Sequence of chain 1.C:
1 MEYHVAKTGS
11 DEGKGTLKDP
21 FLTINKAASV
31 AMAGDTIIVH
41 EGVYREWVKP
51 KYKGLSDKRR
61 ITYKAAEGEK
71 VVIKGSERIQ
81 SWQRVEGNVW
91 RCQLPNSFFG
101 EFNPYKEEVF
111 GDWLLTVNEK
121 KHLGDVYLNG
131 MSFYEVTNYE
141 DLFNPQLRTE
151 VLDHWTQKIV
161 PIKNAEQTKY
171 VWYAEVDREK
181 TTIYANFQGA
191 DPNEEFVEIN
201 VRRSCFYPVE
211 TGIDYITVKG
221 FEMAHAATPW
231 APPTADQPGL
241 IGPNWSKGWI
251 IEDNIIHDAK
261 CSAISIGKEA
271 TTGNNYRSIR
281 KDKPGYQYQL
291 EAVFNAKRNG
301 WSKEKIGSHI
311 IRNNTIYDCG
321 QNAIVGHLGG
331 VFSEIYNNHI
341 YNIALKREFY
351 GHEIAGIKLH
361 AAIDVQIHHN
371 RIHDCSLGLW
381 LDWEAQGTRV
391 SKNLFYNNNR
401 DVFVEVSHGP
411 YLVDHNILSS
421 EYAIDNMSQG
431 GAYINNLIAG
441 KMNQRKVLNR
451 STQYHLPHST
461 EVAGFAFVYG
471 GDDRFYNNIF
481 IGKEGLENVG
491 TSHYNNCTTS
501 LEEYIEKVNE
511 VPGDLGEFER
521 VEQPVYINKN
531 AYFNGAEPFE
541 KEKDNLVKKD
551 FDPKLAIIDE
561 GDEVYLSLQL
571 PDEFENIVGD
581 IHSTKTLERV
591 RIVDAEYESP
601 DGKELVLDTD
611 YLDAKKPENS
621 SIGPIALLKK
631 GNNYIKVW

A small-molecule ligand and the protein it binds are described below.
Small molecule (SMILES): O[C@@H]1[C@@H](O)[C@H](O)OC[C@H]1O

Binding-site contacts:
Ligand atom O2 contacts residue ARG148 of chain 1.C at 2.9 Å (salt-bridge).
Ligand atom C4 contacts residue PRO145 of chain 1.C at 4.4 Å (hydrophobic).
Ligand atom O3 contacts residue GLN146 of chain 1.C at 2.7 Å (h-bond).
Ligand atom C5 contacts residue VAL171 of chain 1.C at 4.2 Å (hydrophobic).
Ligand atom C2 contacts residue PRO145 of chain 1.C at 4.5 Å (hydrophobic).
Ligand atom C1 contacts residue ARG148 of chain 1.C at 3.3 Å.
Ligand atom C4 contacts residue VAL171 of chain 1.C at 4.1 Å (hydrophobic).
Ligand atom O4 contacts residue ASP141 of chain 1.C at 4.1 Å.
Ligand atom C3 contacts residue GLN146 of chain 1.C at 3.9 Å.
Ligand atom C2 contacts residue THR168 of chain 1.C at 3.4 Å.
Ligand atom O5 contacts residue VAL136 of chain 1.C at 3.9 Å.
Ligand atom C1 contacts residue VAL171 of chain 1.C at 4.4 Å (hydrophobic).
Ligand atom O1 contacts residue ARG148 of chain 1.C at 2.8 Å (salt-bridge).
Ligand atom C4 contacts residue VAL136 of chain 1.C at 3.5 Å (hydrophobic).
Ligand atom O5 contacts residue VAL171 of chain 1.C at 3.5 Å.
Ligand atom O5 contacts residue ARG148 of chain 1.C at 4.4 Å.
Ligand atom C1 contacts residue THR168 of chain 1.C at 3.5 Å.
Ligand atom C2 contacts residue GLN146 of chain 1.C at 3.3 Å.
Ligand atom C5 contacts residue VAL136 of chain 1.C at 3.2 Å (hydrophobic).
Ligand atom O3 contacts residue PRO145 of chain 1.C at 3.3 Å.
Ligand atom O1 contacts residue THR168 of chain 1.C at 2.6 Å (h-bond).
Ligand atom O1 contacts residue TYR134 of chain 1.C at 3.7 Å.
Ligand atom O2 contacts residue GLN146 of chain 1.C at 2.5 Å (h-bond).
Ligand atom O2 contacts residue THR168 of chain 1.C at 3.9 Å.
Ligand atom O4 contacts residue VAL136 of chain 1.C at 3.5 Å.
Ligand atom O5 contacts residue THR168 of chain 1.C at 4.0 Å.
Ligand atom O5 contacts residue TYR134 of chain 1.C at 3.9 Å.
Ligand atom C2 contacts residue ARG148 of chain 1.C at 3.7 Å.
Ligand atom C3 contacts residue PRO145 of chain 1.C at 4.4 Å (hydrophobic).